Binding-site contacts:
Ligand atom C7 contacts residue ASN396 of chain 1.I at 3.5 Å.
Ligand atom C8 contacts residue SER392 of chain 1.I at 3.3 Å.
Ligand atom N2 contacts residue ASN396 of chain 1.I at 2.9 Å (h-bond).
Ligand atom O5 contacts residue ASN396 of chain 1.I at 2.5 Å (h-bond).
Ligand atom C3 contacts residue ASN396 of chain 1.I at 3.9 Å.
Ligand atom O7 contacts residue ASN396 of chain 1.I at 3.8 Å.
Ligand atom O7 contacts residue GLY393 of chain 1.I at 4.4 Å.
Ligand atom C1 contacts residue ASN396 of chain 1.I at 1.5 Å.
Ligand atom C7 contacts residue SER392 of chain 1.I at 4.0 Å.
Ligand atom C4 contacts residue ASN396 of chain 1.I at 4.4 Å.
Ligand atom C8 contacts residue GLY393 of chain 1.I at 4.3 Å.
Ligand atom O7 contacts residue SER392 of chain 1.I at 4.4 Å.
Ligand atom C5 contacts residue ASN396 of chain 1.I at 3.8 Å.
Ligand atom C2 contacts residue ASN396 of chain 1.I at 2.5 Å.

The small molecule below binds the protein below.
Small molecule (SMILES): CC(=O)N[C@@H]1[C@@H](O)[C@H](O)[C@@H](CO)O[C@H]1O

Sequence of chain 1.I:
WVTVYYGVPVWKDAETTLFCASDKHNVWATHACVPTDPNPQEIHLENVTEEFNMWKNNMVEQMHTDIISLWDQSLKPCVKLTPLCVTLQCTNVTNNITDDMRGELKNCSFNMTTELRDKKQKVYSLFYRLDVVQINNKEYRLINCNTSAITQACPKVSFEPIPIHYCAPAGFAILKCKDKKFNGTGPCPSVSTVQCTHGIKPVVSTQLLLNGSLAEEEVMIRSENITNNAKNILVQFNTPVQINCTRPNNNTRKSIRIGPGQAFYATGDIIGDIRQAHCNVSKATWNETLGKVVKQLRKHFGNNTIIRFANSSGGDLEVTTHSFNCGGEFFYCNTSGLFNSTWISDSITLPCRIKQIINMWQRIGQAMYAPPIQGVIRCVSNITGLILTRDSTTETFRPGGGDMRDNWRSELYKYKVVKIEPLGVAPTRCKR